A small-molecule ligand and the protein it binds are described below.
Small molecule (SMILES): CC(=O)N[C@@H]1[C@@H](O)[C@H](O)[C@@H](CO)O[C@H]1O

Sequence of chain 1.B:
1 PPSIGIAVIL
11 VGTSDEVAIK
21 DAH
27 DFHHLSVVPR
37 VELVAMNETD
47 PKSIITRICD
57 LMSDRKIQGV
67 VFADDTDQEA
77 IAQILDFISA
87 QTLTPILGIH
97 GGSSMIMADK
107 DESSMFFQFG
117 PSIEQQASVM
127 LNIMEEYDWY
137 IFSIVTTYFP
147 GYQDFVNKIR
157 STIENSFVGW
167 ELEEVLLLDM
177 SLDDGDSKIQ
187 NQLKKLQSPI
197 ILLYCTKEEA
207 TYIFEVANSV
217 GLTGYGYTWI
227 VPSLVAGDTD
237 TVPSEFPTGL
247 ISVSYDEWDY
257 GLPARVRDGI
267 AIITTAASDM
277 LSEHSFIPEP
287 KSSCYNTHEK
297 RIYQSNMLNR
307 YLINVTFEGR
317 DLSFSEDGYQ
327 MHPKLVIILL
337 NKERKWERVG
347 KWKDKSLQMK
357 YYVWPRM

Binding-site contacts:
Ligand atom C3 contacts residue ASN43 of chain 1.B at 3.8 Å.
Ligand atom C7 contacts residue ASN43 of chain 1.B at 3.6 Å.
Ligand atom O5 contacts residue ASN43 of chain 1.B at 2.4 Å (h-bond).
Ligand atom O7 contacts residue ASN43 of chain 1.B at 3.9 Å.
Ligand atom C5 contacts residue ASN43 of chain 1.B at 3.6 Å.
Ligand atom N2 contacts residue ASN43 of chain 1.B at 2.9 Å (h-bond).
Ligand atom C8 contacts residue ALA41 of chain 1.B at 4.0 Å (hydrophobic).
Ligand atom C4 contacts residue ASN43 of chain 1.B at 4.2 Å.
Ligand atom C1 contacts residue ASN43 of chain 1.B at 1.4 Å.
Ligand atom C2 contacts residue ASN43 of chain 1.B at 2.5 Å.